This small molecule binds to this protein.
Small molecule (SMILES): CC(=O)N[C@@H]1[C@@H](O)[C@H](O)[C@@H](CO)O[C@H]1O

Sequence of chain 1.B:
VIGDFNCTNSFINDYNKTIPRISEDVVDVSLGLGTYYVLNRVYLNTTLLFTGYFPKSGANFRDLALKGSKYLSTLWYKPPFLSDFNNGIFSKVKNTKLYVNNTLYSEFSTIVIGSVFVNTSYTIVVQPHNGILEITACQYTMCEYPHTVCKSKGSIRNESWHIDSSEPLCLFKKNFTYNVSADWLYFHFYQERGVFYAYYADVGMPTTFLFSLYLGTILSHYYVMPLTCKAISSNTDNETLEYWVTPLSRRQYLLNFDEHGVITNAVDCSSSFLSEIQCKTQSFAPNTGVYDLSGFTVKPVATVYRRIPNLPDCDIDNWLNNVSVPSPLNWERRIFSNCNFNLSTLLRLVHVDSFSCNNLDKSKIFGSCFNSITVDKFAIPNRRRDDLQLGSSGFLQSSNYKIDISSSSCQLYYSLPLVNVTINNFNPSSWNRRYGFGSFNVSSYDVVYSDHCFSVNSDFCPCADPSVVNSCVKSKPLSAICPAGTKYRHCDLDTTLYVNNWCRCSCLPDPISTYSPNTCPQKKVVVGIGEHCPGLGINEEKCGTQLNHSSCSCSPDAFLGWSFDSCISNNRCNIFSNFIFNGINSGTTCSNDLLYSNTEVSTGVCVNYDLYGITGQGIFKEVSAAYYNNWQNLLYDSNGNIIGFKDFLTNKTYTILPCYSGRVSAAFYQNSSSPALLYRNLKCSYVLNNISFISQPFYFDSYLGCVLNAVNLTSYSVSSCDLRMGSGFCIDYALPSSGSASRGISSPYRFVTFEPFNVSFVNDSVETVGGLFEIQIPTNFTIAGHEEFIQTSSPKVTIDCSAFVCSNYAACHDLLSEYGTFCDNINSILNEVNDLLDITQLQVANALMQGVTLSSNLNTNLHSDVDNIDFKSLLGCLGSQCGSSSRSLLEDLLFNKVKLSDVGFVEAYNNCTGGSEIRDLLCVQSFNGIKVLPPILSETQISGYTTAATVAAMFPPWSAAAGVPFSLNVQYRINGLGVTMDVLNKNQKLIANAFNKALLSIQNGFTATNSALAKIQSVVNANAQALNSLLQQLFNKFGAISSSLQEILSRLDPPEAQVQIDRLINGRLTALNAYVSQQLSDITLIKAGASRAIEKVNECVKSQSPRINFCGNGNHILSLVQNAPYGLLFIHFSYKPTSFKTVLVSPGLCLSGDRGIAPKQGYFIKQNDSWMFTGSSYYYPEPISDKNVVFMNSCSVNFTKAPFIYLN

Binding-site contacts:
Ligand atom C7 contacts residue ILE169 of chain 1.B at 4.2 Å (hydrophobic).
Ligand atom N2 contacts residue ILE169 of chain 1.B at 4.1 Å.
Ligand atom C3 contacts residue ASN171 of chain 1.B at 4.0 Å.
Ligand atom O5 contacts residue ASN171 of chain 1.B at 2.5 Å (h-bond).
Ligand atom C7 contacts residue ASN171 of chain 1.B at 4.1 Å.
Ligand atom N2 contacts residue ASN171 of chain 1.B at 3.2 Å (h-bond).
Ligand atom C2 contacts residue ASN171 of chain 1.B at 2.8 Å.
Ligand atom C5 contacts residue ASN171 of chain 1.B at 3.7 Å.
Ligand atom C4 contacts residue ASN171 of chain 1.B at 4.5 Å.
Ligand atom C1 contacts residue ASN171 of chain 1.B at 1.6 Å.
Ligand atom C8 contacts residue ILE169 of chain 1.B at 3.3 Å (hydrophobic).